The protein below binds the small molecule below.
Small molecule (SMILES): CC(=O)N[C@@H]1[C@@H](O)[C@H](O)[C@@H](CO)O[C@H]1O

Sequence of chain 1.A:
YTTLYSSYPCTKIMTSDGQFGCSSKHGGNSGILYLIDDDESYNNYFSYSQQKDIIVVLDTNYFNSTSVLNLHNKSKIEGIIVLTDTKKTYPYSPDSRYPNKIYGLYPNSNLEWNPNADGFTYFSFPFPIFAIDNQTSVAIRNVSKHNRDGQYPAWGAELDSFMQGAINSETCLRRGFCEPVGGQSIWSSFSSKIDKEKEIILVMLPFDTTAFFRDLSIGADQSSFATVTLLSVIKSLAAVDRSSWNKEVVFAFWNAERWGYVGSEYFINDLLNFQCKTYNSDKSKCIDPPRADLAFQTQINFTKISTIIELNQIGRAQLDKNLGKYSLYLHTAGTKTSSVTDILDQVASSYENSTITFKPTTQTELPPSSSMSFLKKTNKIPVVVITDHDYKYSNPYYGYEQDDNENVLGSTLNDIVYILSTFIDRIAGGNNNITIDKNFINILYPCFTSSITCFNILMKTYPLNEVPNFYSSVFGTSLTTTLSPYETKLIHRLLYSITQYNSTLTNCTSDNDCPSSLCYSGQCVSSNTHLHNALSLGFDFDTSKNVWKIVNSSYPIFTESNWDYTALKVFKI

Binding-site contacts:
Ligand atom C8 contacts residue THR100 of chain 1.A at 3.6 Å.
Ligand atom O7 contacts residue ASN148 of chain 1.A at 3.7 Å.
Ligand atom N2 contacts residue ASP99 of chain 1.A at 3.0 Å (salt-bridge).
Ligand atom C7 contacts residue ASN148 of chain 1.A at 3.6 Å.
Ligand atom O7 contacts residue THR98 of chain 1.A at 4.5 Å.
Ligand atom C2 contacts residue ASN148 of chain 1.A at 2.8 Å.
Ligand atom C5 contacts residue ASN148 of chain 1.A at 3.8 Å.
Ligand atom N2 contacts residue ASN148 of chain 1.A at 3.1 Å (h-bond).
Ligand atom C3 contacts residue ASN148 of chain 1.A at 4.1 Å.
Ligand atom C8 contacts residue ASP99 of chain 1.A at 3.5 Å.
Ligand atom C8 contacts residue LYS101 of chain 1.A at 3.5 Å.
Ligand atom C2 contacts residue ASP99 of chain 1.A at 4.0 Å.
Ligand atom C1 contacts residue ASN148 of chain 1.A at 1.7 Å.
Ligand atom N2 contacts residue THR98 of chain 1.A at 4.4 Å.
Ligand atom C8 contacts residue THR98 of chain 1.A at 3.5 Å.
Ligand atom O5 contacts residue ASN148 of chain 1.A at 2.6 Å (h-bond).
Ligand atom C7 contacts residue ASP99 of chain 1.A at 3.7 Å.
Ligand atom C3 contacts residue ASP99 of chain 1.A at 4.3 Å.
Ligand atom C7 contacts residue THR98 of chain 1.A at 4.0 Å.
Ligand atom C1 contacts residue ASP99 of chain 1.A at 4.1 Å.